Sequence of chain 1.C:
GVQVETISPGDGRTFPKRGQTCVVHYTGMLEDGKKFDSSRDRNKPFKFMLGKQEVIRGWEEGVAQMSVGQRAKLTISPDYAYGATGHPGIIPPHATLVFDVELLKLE

Sequence of chain 1.D:
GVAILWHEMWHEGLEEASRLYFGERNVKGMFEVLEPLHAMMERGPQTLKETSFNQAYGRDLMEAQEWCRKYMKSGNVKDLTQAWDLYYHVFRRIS

Binding-site contacts:
Ligand atom O1 contacts residue VAL55 of chain 1.C at 3.3 Å.
Ligand atom O61 contacts residue ASP37 of chain 1.C at 2.7 Å (salt-bridge).
Ligand atom O1 contacts residue TYR82 of chain 1.C at 3.6 Å (h-bond).
Ligand atom C6 contacts residue TYR82 of chain 1.C at 3.3 Å (hydrophobic).
Ligand atom C49 contacts residue TRP84 of chain 1.D at 3.6 Å (hydrophobic).
Ligand atom C28 contacts residue GLU54 of chain 1.C at 3.3 Å.
Ligand atom O80 contacts residue PHE46 of chain 1.C at 3.5 Å.
Ligand atom O65 contacts residue TYR82 of chain 1.C at 2.6 Å (h-bond).
Ligand atom C20 contacts residue VAL55 of chain 1.C at 3.5 Å (hydrophobic).
Ligand atom O3 contacts residue TYR82 of chain 1.C at 3.4 Å (h-bond).
Ligand atom C46 contacts residue LEU14 of chain 1.D at 3.4 Å (hydrophobic).
Ligand atom C64 contacts residue TYR82 of chain 1.C at 3.3 Å (hydrophobic).
Ligand atom C8 contacts residue TYR82 of chain 1.C at 3.2 Å (hydrophobic).
Ligand atom C37 contacts residue GLU15 of chain 1.D at 3.6 Å.
Ligand atom N66 contacts residue TYR82 of chain 1.C at 3.6 Å (h-bond).
Ligand atom C68 contacts residue PHE46 of chain 1.C at 3.6 Å (hydrophobic).
Ligand atom O63 contacts residue TYR26 of chain 1.C at 3.4 Å.
Ligand atom O63 contacts residue ASP37 of chain 1.C at 3.3 Å (salt-bridge).
Ligand atom O1 contacts residue ILE56 of chain 1.C at 2.8 Å (h-bond).
Ligand atom C69 contacts residue VAL55 of chain 1.C at 3.6 Å (hydrophobic).
Ligand atom C70 contacts residue TRP59 of chain 1.C at 3.4 Å (hydrophobic).
Ligand atom O59 contacts residue ASP37 of chain 1.C at 3.4 Å (salt-bridge).
Ligand atom C43 contacts residue SER18 of chain 1.D at 3.7 Å.
Ligand atom O63 contacts residue PHE36 of chain 1.C at 3.3 Å.
Ligand atom C20 contacts residue GLN53 of chain 1.C at 3.5 Å.
Ligand atom C37 contacts residue SER18 of chain 1.D at 3.2 Å.
Ligand atom C17 contacts residue GLN53 of chain 1.C at 3.6 Å.
Ligand atom C79 contacts residue ASP85 of chain 1.D at 3.4 Å.
Ligand atom C60 contacts residue ASP37 of chain 1.C at 3.5 Å.
Ligand atom O33 contacts residue GLU54 of chain 1.C at 2.6 Å (salt-bridge).
Ligand atom C48 contacts residue TYR88 of chain 1.D at 3.5 Å (hydrophobic).
Ligand atom C69 contacts residue PHE46 of chain 1.C at 3.4 Å (hydrophobic).
Ligand atom C79 contacts residue THR81 of chain 1.D at 3.1 Å.
Ligand atom O78 contacts residue THR81 of chain 1.D at 3.5 Å.
Ligand atom C30 contacts residue PHE22 of chain 1.D at 3.4 Å (hydrophobic).
Ligand atom O65 contacts residue PHE99 of chain 1.C at 3.4 Å.
Ligand atom C2 contacts residue TYR82 of chain 1.C at 3.2 Å (hydrophobic).
Ligand atom O19 contacts residue GLN53 of chain 1.C at 2.8 Å (h-bond).
Ligand atom C46 contacts residue PHE91 of chain 1.D at 3.5 Å (hydrophobic).
Ligand atom C71 contacts residue TYR82 of chain 1.C at 3.3 Å (hydrophobic).

This protein binds this small molecule.
Small molecule (SMILES): CO[C@H]1C[C@@H]2CC[C@@H](C)[C@@](O)(O2)C(=O)C(=O)N2CCCC[C@H]2C(=O)O[C@H]([C@H](C)C[C@@H]2CC[C@@H](O)[C@H](OC)C2)C[C@@H](O)[C@H](C)/C=C(\C)[C@@H](O)[C@@H](OC)C(=O)[C@H](C)C[C@H](C)/C=C/C=C/C=C/1C